Sequence of chain 1.A:
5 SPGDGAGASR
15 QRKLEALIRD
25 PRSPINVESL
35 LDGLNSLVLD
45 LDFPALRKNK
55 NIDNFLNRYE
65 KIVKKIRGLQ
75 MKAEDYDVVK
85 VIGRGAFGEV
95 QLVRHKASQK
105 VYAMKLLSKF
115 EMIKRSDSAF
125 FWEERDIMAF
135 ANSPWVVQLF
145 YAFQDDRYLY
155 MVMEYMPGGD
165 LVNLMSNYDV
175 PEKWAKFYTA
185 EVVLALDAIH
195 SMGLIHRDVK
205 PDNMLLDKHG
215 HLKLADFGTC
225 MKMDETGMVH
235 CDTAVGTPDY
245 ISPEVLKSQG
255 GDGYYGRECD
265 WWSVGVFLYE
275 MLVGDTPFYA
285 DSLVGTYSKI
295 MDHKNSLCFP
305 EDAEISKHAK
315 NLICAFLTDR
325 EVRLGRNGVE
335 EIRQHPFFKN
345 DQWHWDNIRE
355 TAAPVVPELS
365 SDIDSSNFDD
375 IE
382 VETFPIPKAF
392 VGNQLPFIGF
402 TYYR

Binding-site contacts:
Ligand atom N3 contacts residue ALA107 of chain 1.A at 3.4 Å.
Ligand atom N3 contacts residue TYR159 of chain 1.A at 3.5 Å.
Ligand atom O22 contacts residue GLU128 of chain 1.A at 3.5 Å (salt-bridge).
Ligand atom C16 contacts residue ASP220 of chain 1.A at 3.5 Å.
Ligand atom S24 contacts residue MET157 of chain 1.A at 3.6 Å.
Ligand atom C16 contacts residue LYS204 of chain 1.A at 3.7 Å.
Ligand atom C2 contacts residue ALA107 of chain 1.A at 3.6 Å (hydrophobic).
Ligand atom C7 contacts residue LEU209 of chain 1.A at 3.3 Å (hydrophobic).
Ligand atom N3 contacts residue MET160 of chain 1.A at 3.0 Å (h-bond).
Ligand atom N5 contacts residue ALA107 of chain 1.A at 3.8 Å.
Ligand atom C15 contacts residue ASN207 of chain 1.A at 3.8 Å.
Ligand atom C21 contacts residue LYS109 of chain 1.A at 3.7 Å.
Ligand atom C18 contacts residue ASP220 of chain 1.A at 3.6 Å.
Ligand atom O22 contacts residue ASP220 of chain 1.A at 3.5 Å (salt-bridge).
Ligand atom C17 contacts residue LYS204 of chain 1.A at 4.0 Å.
Ligand atom C1 contacts residue GLU158 of chain 1.A at 3.2 Å.
Ligand atom N19 contacts residue LYS109 of chain 1.A at 3.7 Å.
Ligand atom C9 contacts residue LEU209 of chain 1.A at 3.8 Å (hydrophobic).
Ligand atom C1 contacts residue VAL141 of chain 1.A at 3.2 Å (hydrophobic).
Ligand atom C16 contacts residue ASP206 of chain 1.A at 3.7 Å.
Ligand atom C8 contacts residue LEU209 of chain 1.A at 3.4 Å (hydrophobic).
Ligand atom C6 contacts residue LEU209 of chain 1.A at 3.7 Å (hydrophobic).
Ligand atom C1 contacts residue MET157 of chain 1.A at 3.6 Å (hydrophobic).
Ligand atom C2 contacts residue GLU158 of chain 1.A at 3.5 Å.
Ligand atom C13 contacts residue ASP220 of chain 1.A at 4.0 Å.
Ligand atom C2 contacts residue LEU209 of chain 1.A at 3.7 Å (hydrophobic).
Ligand atom O22 contacts residue LYS109 of chain 1.A at 3.2 Å (salt-bridge).
Ligand atom C15 contacts residue ASP206 of chain 1.A at 3.6 Å.
Ligand atom C17 contacts residue ASP220 of chain 1.A at 3.8 Å.
Ligand atom C15 contacts residue ASP220 of chain 1.A at 3.5 Å.
Ligand atom N5 contacts residue TYR159 of chain 1.A at 3.7 Å.
Ligand atom N14 contacts residue ASP220 of chain 1.A at 3.0 Å (salt-bridge).
Ligand atom S24 contacts residue ALA219 of chain 1.A at 3.8 Å.
Ligand atom N19 contacts residue ASP220 of chain 1.A at 3.2 Å (salt-bridge).
Ligand atom C16 contacts residue ASN207 of chain 1.A at 3.0 Å.
Ligand atom N3 contacts residue GLU158 of chain 1.A at 3.1 Å (salt-bridge).
Ligand atom C21 contacts residue ASP220 of chain 1.A at 3.9 Å.
Ligand atom C10 contacts residue VAL94 of chain 1.A at 3.8 Å (hydrophobic).
Ligand atom N5 contacts residue MET160 of chain 1.A at 3.1 Å (h-bond).
Ligand atom N11 contacts residue VAL94 of chain 1.A at 3.9 Å.

A small-molecule ligand and the protein it binds are described below.
Small molecule (SMILES): Cc1[nH]ncc1-c1cc2nc(CN3CCCC3)[nH]c(=O)c2s1